Binding-site contacts:
Ligand atom O6 contacts residue LYS555 of chain 1.B at 4.2 Å.
Ligand atom N2 contacts residue ASN279 of chain 1.C at 2.8 Å (h-bond).
Ligand atom C1 contacts residue ASN279 of chain 1.C at 1.4 Å.
Ligand atom C2 contacts residue ASN279 of chain 1.C at 2.4 Å.
Ligand atom C4 contacts residue ASN279 of chain 1.C at 4.2 Å.
Ligand atom O7 contacts residue ASN279 of chain 1.C at 4.3 Å.
Ligand atom O5 contacts residue ASN279 of chain 1.C at 2.4 Å (h-bond).
Ligand atom C5 contacts residue ASN279 of chain 1.C at 3.7 Å.
Ligand atom C7 contacts residue ASN279 of chain 1.C at 3.8 Å.
Ligand atom C3 contacts residue ASN279 of chain 1.C at 3.8 Å.
Ligand atom C6 contacts residue LYS555 of chain 1.B at 3.8 Å.

Sequence of chain 1.C:
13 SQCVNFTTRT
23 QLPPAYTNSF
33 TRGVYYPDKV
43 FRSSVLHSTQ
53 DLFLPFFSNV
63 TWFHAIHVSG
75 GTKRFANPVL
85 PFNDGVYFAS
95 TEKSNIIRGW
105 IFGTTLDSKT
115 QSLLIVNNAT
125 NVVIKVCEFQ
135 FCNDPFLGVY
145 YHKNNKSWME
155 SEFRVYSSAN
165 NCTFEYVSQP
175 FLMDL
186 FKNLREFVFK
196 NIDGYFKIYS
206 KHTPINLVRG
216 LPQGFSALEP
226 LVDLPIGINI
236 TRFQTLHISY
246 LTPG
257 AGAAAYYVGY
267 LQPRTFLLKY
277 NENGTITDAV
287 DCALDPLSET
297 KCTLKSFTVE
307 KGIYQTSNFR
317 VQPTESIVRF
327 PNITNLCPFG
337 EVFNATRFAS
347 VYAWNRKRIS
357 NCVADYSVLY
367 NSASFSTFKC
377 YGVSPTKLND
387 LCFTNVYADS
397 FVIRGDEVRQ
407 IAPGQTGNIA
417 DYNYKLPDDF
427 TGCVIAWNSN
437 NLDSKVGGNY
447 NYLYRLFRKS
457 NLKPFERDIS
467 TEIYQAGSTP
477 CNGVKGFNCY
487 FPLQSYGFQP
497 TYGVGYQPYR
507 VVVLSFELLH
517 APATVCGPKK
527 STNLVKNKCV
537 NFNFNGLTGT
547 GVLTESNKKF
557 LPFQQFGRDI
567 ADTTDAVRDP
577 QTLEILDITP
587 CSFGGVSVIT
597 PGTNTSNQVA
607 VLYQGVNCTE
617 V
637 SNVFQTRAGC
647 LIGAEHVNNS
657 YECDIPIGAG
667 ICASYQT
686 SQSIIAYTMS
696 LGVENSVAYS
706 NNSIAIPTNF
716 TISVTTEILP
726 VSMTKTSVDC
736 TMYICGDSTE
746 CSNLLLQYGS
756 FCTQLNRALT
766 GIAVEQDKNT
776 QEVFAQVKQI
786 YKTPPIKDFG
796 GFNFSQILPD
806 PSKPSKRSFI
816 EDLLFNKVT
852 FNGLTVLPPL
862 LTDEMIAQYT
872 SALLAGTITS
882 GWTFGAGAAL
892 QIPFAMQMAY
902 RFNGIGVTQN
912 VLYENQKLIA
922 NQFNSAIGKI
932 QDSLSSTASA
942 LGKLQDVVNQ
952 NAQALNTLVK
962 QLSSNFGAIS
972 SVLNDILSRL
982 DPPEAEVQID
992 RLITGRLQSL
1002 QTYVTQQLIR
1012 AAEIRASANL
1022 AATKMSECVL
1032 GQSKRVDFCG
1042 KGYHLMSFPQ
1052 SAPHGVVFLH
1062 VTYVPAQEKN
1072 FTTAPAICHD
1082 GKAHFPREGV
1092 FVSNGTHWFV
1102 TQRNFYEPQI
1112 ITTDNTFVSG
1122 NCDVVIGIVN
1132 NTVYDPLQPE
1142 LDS

A small-molecule ligand and the protein it binds are described below.
Small molecule (SMILES): CC(=O)N[C@@H]1[C@@H](O)[C@H](O)[C@@H](CO)O[C@H]1O

Sequence of chain 1.B:
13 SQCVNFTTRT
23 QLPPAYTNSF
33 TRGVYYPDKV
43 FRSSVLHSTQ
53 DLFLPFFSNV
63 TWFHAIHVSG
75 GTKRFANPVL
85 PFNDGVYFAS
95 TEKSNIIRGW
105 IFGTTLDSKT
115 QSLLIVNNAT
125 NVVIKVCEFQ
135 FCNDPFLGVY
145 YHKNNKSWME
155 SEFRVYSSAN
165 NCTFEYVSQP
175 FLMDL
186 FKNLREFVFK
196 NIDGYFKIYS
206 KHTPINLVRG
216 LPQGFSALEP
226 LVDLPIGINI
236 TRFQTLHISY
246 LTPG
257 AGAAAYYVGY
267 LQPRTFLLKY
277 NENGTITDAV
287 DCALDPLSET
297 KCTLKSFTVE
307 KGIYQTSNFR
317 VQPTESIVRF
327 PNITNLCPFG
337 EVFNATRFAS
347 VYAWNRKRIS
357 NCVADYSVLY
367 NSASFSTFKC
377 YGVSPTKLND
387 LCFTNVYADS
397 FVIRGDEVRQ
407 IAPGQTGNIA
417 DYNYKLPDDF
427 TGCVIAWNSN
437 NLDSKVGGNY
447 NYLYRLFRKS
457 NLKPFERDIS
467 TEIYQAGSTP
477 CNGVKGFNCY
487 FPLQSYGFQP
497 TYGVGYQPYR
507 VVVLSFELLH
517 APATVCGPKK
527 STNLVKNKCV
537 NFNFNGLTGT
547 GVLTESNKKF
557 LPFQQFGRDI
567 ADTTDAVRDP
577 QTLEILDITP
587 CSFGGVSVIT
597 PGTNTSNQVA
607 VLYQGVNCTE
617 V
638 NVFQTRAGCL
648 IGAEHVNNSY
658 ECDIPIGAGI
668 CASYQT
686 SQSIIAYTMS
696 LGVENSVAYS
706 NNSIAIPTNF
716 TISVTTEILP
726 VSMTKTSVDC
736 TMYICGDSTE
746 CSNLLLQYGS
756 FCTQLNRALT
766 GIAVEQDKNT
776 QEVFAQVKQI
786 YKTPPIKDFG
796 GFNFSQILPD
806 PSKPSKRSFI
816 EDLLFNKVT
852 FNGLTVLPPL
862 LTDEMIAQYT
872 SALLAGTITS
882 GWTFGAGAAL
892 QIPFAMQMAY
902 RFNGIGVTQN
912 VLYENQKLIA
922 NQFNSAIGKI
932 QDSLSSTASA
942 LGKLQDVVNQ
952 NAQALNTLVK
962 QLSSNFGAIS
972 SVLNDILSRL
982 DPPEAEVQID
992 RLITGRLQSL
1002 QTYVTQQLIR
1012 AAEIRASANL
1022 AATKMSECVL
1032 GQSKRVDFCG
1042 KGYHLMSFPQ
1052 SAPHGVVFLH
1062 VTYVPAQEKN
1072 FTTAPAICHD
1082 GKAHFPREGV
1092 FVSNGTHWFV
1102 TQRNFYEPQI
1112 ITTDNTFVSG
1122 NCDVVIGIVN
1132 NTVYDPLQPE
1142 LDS